Sequence of chain 1.C:
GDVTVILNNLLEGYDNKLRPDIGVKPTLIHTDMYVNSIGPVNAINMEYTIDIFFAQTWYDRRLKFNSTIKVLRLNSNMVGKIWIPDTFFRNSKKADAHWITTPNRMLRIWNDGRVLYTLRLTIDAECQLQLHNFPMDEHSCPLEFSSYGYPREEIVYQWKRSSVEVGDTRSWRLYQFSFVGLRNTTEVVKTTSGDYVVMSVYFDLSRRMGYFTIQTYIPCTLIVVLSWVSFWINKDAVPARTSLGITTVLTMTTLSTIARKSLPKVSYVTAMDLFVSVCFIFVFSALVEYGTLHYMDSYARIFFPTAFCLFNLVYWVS

A small-molecule ligand and the protein it binds are described below.
Small molecule (SMILES): CC(=O)N[C@@H]1[C@@H](O)[C@H](O)[C@@H](CO)O[C@H]1O

Binding-site contacts:
Ligand atom C5 contacts residue ASN128 of chain 1.C at 3.7 Å.
Ligand atom C2 contacts residue ASN128 of chain 1.C at 2.5 Å.
Ligand atom C1 contacts residue ASN128 of chain 1.C at 1.4 Å.
Ligand atom O7 contacts residue LYS126 of chain 1.C at 4.3 Å.
Ligand atom C8 contacts residue ASN128 of chain 1.C at 3.4 Å.
Ligand atom C3 contacts residue ASN128 of chain 1.C at 3.8 Å.
Ligand atom O5 contacts residue ASN128 of chain 1.C at 2.4 Å (h-bond).
Ligand atom C4 contacts residue ASN128 of chain 1.C at 4.3 Å.
Ligand atom C7 contacts residue ASN128 of chain 1.C at 3.3 Å.
Ligand atom O7 contacts residue ASN128 of chain 1.C at 4.2 Å.
Ligand atom N2 contacts residue ASN128 of chain 1.C at 2.9 Å (h-bond).